Sequence of chain 1.B:
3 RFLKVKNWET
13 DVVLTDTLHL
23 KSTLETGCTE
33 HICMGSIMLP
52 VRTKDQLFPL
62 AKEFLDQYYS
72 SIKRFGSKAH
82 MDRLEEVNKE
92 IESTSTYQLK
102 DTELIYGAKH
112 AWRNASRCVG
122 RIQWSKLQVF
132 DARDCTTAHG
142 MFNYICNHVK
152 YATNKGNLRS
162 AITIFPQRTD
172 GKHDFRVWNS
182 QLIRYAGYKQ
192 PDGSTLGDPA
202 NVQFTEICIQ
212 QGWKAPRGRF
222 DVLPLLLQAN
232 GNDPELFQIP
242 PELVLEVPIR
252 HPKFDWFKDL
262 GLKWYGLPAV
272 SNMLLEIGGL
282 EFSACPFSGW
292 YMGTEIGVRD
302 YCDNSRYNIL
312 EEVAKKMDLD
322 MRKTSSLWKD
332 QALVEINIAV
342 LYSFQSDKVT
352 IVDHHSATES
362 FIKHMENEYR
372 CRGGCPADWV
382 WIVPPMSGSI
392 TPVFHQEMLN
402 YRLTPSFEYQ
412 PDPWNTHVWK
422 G

Binding-site contacts:
Ligand atom C05 contacts residue VAL271 of chain 1.B at 4.1 Å (hydrophobic).
Ligand atom F27 contacts residue TYR410 of chain 1.B at 3.1 Å.
Ligand atom C10 contacts residue HEM1 of chain 1.H at 3.8 Å.
Ligand atom C03 contacts residue HEM1 of chain 1.H at 3.2 Å.
Ligand atom C02 contacts residue PRO269 of chain 1.B at 4.2 Å (hydrophobic).
Ligand atom C07 contacts residue PHE288 of chain 1.B at 4.2 Å (hydrophobic).
Ligand atom C07 contacts residue HEM1 of chain 1.H at 3.6 Å.
Ligand atom C03 contacts residue TRP291 of chain 1.B at 4.2 Å (hydrophobic).
Ligand atom C06 contacts residue PHE288 of chain 1.B at 3.5 Å (hydrophobic).
Ligand atom C08 contacts residue VAL271 of chain 1.B at 3.7 Å (hydrophobic).
Ligand atom C02 contacts residue HEM1 of chain 1.H at 3.7 Å.
Ligand atom C22 contacts residue TYR410 of chain 1.B at 4.1 Å (hydrophobic).
Ligand atom C09 contacts residue HEM1 of chain 1.H at 3.2 Å.
Ligand atom N02 contacts residue TYR292 of chain 1.B at 3.8 Å.
Ligand atom C10 contacts residue VAL271 of chain 1.B at 4.4 Å (hydrophobic).
Ligand atom C07 contacts residue VAL271 of chain 1.B at 3.3 Å (hydrophobic).
Ligand atom C02 contacts residue TRP291 of chain 1.B at 3.9 Å (hydrophobic).
Ligand atom C05 contacts residue HEM1 of chain 1.H at 3.6 Å.
Ligand atom N01 contacts residue GLU296 of chain 1.B at 2.6 Å (salt-bridge).
Ligand atom C06 contacts residue HEM1 of chain 1.H at 3.5 Å.
Ligand atom C06 contacts residue VAL271 of chain 1.B at 3.5 Å (hydrophobic).
Ligand atom C11 contacts residue VAL271 of chain 1.B at 4.3 Å (hydrophobic).
Ligand atom N02 contacts residue HEM1 of chain 1.H at 3.8 Å.
Ligand atom N02 contacts residue PRO269 of chain 1.B at 3.8 Å.
Ligand atom N02 contacts residue MET293 of chain 1.B at 4.2 Å.
Ligand atom C09 contacts residue VAL271 of chain 1.B at 4.2 Å (hydrophobic).
Ligand atom N13 contacts residue HEM1 of chain 1.H at 3.7 Å.
Ligand atom N02 contacts residue TRP291 of chain 1.B at 2.9 Å (h-bond).
Ligand atom C23 contacts residue TYR410 of chain 1.B at 4.0 Å (hydrophobic).
Ligand atom C08 contacts residue HEM1 of chain 1.H at 3.9 Å.
Ligand atom C12 contacts residue VAL271 of chain 1.B at 3.9 Å (hydrophobic).
Ligand atom C11 contacts residue HEM1 of chain 1.H at 3.4 Å.
Ligand atom C04 contacts residue HEM1 of chain 1.H at 3.3 Å.
Ligand atom C09 contacts residue GLU296 of chain 1.B at 3.8 Å.
Ligand atom C12 contacts residue HEM1 of chain 1.H at 3.9 Å.
Ligand atom C10 contacts residue GLU296 of chain 1.B at 3.6 Å.
Ligand atom N01 contacts residue HEM1 of chain 1.H at 3.9 Å.
Ligand atom F27 contacts residue MET40 of chain 1.B at 3.8 Å.
Ligand atom N02 contacts residue GLU296 of chain 1.B at 2.7 Å (salt-bridge).
Ligand atom C02 contacts residue GLU296 of chain 1.B at 3.3 Å.

A protein and the small-molecule ligand that binds it are described below.
Small molecule (SMILES): Nc1ccc2ccc(CCNCc3cccc(F)c3)cc2n1